Binding-site contacts:
Ligand atom C07 contacts residue ASN99 of chain 1.A at 3.8 Å.
Ligand atom C22 contacts residue EDO1 of chain 1.C at 3.8 Å.
Ligand atom F10 contacts residue ASN99 of chain 1.A at 3.6 Å.
Ligand atom C19 contacts residue ASN99 of chain 1.A at 3.8 Å.
Ligand atom C33 contacts residue ILE105 of chain 1.A at 3.8 Å (hydrophobic).
Ligand atom C08 contacts residue TYR98 of chain 1.A at 3.9 Å (hydrophobic).
Ligand atom C14 contacts residue PHE42 of chain 1.A at 3.7 Å (hydrophobic).
Ligand atom C09 contacts residue LEU53 of chain 1.A at 3.7 Å (hydrophobic).
Ligand atom C09 contacts residue ASN99 of chain 1.A at 3.8 Å.
Ligand atom O17 contacts residue EDO1 of chain 1.C at 3.7 Å.
Ligand atom C16 contacts residue EDO1 of chain 1.C at 3.8 Å.
Ligand atom O25 contacts residue LYS100 of chain 1.A at 3.6 Å.
Ligand atom C08 contacts residue LEU53 of chain 1.A at 3.4 Å (hydrophobic).
Ligand atom C33 contacts residue TRP40 of chain 1.A at 3.8 Å (hydrophobic).
Ligand atom F10 contacts residue TYR56 of chain 1.A at 3.3 Å.
Ligand atom O17 contacts residue LEU53 of chain 1.A at 3.9 Å.
Ligand atom C07 contacts residue LEU53 of chain 1.A at 3.8 Å (hydrophobic).
Ligand atom O15 contacts residue ASN99 of chain 1.A at 3.6 Å.
Ligand atom C30 contacts residue EDO1 of chain 1.C at 3.3 Å.
Ligand atom C13 contacts residue ILE105 of chain 1.A at 3.7 Å (hydrophobic).
Ligand atom C11 contacts residue ILE105 of chain 1.A at 3.9 Å (hydrophobic).
Ligand atom O04 contacts residue ILE105 of chain 1.A at 3.7 Å.
Ligand atom C16 contacts residue ASN99 of chain 1.A at 3.8 Å.
Ligand atom C14 contacts residue PRO41 of chain 1.A at 3.6 Å (hydrophobic).
Ligand atom C13 contacts residue VAL46 of chain 1.A at 3.8 Å (hydrophobic).
Ligand atom C21 contacts residue EDO1 of chain 1.C at 3.5 Å.
Ligand atom C01 contacts residue TRP40 of chain 1.A at 3.5 Å (hydrophobic).
Ligand atom C32 contacts residue MET108 of chain 1.A at 3.7 Å (hydrophobic).
Ligand atom O15 contacts residue ILE105 of chain 1.A at 3.3 Å.
Ligand atom N12 contacts residue ILE105 of chain 1.A at 3.9 Å.
Ligand atom O15 contacts residue CYS95 of chain 1.A at 3.7 Å.
Ligand atom C21 contacts residue ASN99 of chain 1.A at 3.8 Å.
Ligand atom N18 contacts residue ASN99 of chain 1.A at 3.0 Å (h-bond).
Ligand atom C22 contacts residue LYS100 of chain 1.A at 3.7 Å.
Ligand atom C29 contacts residue EDO1 of chain 1.C at 3.8 Å.
Ligand atom C31 contacts residue EDO1 of chain 1.C at 3.8 Å.
Ligand atom C01 contacts residue LEU51 of chain 1.A at 3.9 Å (hydrophobic).
Ligand atom C08 contacts residue ASN99 of chain 1.A at 3.2 Å.
Ligand atom C21 contacts residue ASP103 of chain 1.A at 3.5 Å.
Ligand atom C14 contacts residue VAL46 of chain 1.A at 3.5 Å (hydrophobic).

Sequence of chain 1.A:
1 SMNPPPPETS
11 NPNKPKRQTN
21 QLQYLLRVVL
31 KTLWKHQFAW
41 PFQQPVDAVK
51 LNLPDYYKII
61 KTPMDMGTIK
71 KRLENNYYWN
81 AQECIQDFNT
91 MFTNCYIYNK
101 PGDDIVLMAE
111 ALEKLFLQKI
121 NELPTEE

This protein binds this small molecule.
Small molecule (SMILES): CC(=O)Nc1c(F)cc(C(=O)NC2CCC(O)CC2)cc1O[C@@H](C)c1ccccc1